Binding-site contacts:
Ligand atom O3A contacts residue GLY46 of chain 1.I at 2.9 Å (h-bond).
Ligand atom O2G contacts residue CYS45 of chain 1.I at 3.1 Å (h-bond).
Ligand atom O2B contacts residue THR48 of chain 1.I at 2.5 Å (h-bond).
Ligand atom PA contacts residue THR49 of chain 1.I at 3.8 Å.
Ligand atom O3A contacts residue LYS47 of chain 1.I at 3.6 Å.
Ligand atom O1B contacts residue GLY44 of chain 1.I at 3.1 Å.
Ligand atom C4 contacts residue ARG18 of chain 1.I at 3.6 Å.
Ligand atom C5 contacts residue ARG18 of chain 1.I at 2.4 Å.
Ligand atom O2B contacts residue THR49 of chain 1.I at 3.6 Å.
Ligand atom PB contacts residue THR48 of chain 1.I at 3.8 Å.
Ligand atom C5' contacts residue THR49 of chain 1.I at 3.2 Å.
Ligand atom C6 contacts residue ARG18 of chain 1.I at 1.7 Å.
Ligand atom N7 contacts residue ARG18 of chain 1.I at 2.9 Å (salt-bridge).
Ligand atom O1B contacts residue LYS47 of chain 1.I at 2.6 Å (salt-bridge).
Ligand atom O1G contacts residue GLY44 of chain 1.I at 3.2 Å.
Ligand atom N1 contacts residue ARG18 of chain 1.I at 2.7 Å (salt-bridge).
Ligand atom C2 contacts residue ARG18 of chain 1.I at 3.6 Å.
Ligand atom O2B contacts residue GLY46 of chain 1.I at 1.8 Å.
Ligand atom O3' contacts residue ARG21 of chain 1.I at 3.6 Å.
Ligand atom O4' contacts residue ILE23 of chain 1.I at 3.5 Å.
Ligand atom O2G contacts residue SER43 of chain 1.I at 3.2 Å.
Ligand atom N3 contacts residue ARG18 of chain 1.I at 3.8 Å.
Ligand atom O1B contacts residue GLY46 of chain 1.I at 1.3 Å (h-bond).
Ligand atom O2G contacts residue LYS47 of chain 1.I at 2.6 Å (salt-bridge).
Ligand atom O2B contacts residue LYS47 of chain 1.I at 1.3 Å (salt-bridge).
Ligand atom O5' contacts residue THR49 of chain 1.I at 3.8 Å.
Ligand atom O2G contacts residue PRO42 of chain 1.I at 3.2 Å (h-bond).
Ligand atom O1B contacts residue CYS45 of chain 1.I at 2.2 Å.
Ligand atom O3' contacts residue GLY44 of chain 1.I at 3.8 Å.
Ligand atom PB contacts residue CYS45 of chain 1.I at 3.6 Å.
Ligand atom PB contacts residue GLY46 of chain 1.I at 2.4 Å.
Ligand atom O2G contacts residue GLY44 of chain 1.I at 2.4 Å (h-bond).
Ligand atom O2G contacts residue HIS203 of chain 1.I at 3.4 Å (h-bond).
Ligand atom O1A contacts residue THR49 of chain 1.I at 2.9 Å (h-bond).
Ligand atom PB contacts residue LYS47 of chain 1.I at 2.4 Å.
Ligand atom O1A contacts residue THR48 of chain 1.I at 3.2 Å.
Ligand atom N3B contacts residue LYS47 of chain 1.I at 3.0 Å (salt-bridge).
Ligand atom N6 contacts residue ARG18 of chain 1.I at 1.4 Å (salt-bridge).
Ligand atom PG contacts residue LYS47 of chain 1.I at 3.3 Å.
Ligand atom PG contacts residue GLY44 of chain 1.I at 3.5 Å.

This small molecule binds to this protein.
Small molecule (SMILES): Nc1ncnc2c1ncn2[C@@H]1O[C@H](CO[P](=O)(O)O[P](=O)(O)NP(=O)(O)O)[C@@H](O)[C@H]1O

Sequence of chain 1.I:
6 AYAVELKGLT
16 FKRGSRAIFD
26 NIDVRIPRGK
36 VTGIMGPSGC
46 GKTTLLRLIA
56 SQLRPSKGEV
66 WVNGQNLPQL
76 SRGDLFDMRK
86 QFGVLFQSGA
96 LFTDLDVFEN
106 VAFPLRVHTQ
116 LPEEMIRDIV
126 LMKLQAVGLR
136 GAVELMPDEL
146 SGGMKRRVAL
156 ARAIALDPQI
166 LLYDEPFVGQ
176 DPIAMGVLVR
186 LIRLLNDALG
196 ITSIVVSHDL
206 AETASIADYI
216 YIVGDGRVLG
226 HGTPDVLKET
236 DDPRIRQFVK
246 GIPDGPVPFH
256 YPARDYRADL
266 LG